Sequence of chain 1.A:
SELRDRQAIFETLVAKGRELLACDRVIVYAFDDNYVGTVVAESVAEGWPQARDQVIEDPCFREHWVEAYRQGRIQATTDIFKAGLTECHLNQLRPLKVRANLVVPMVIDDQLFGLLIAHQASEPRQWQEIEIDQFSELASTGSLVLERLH

The small molecule below binds the protein below.
Small molecule (SMILES): CCC1=C(C)/C(=C/c2[nH]c(Cc3[nH]c(CC4NC(=O)C(C)=C4CC)c(C)c3CCC(=O)O)c(CCC(=O)O)c2C)NC1=O

Binding-site contacts:
Ligand atom C02 contacts residue CYS88 of chain 1.A at 1.7 Å (hydrophobic).
Ligand atom N38 contacts residue HIS89 of chain 1.A at 3.5 Å (h-bond).
Ligand atom O22 contacts residue TYR69 of chain 1.A at 2.6 Å (h-bond).
Ligand atom O22 contacts residue ARG73 of chain 1.A at 2.7 Å (salt-bridge).
Ligand atom C25 contacts residue ASP58 of chain 1.A at 3.4 Å.
Ligand atom C15 contacts residue CYS60 of chain 1.A at 2.7 Å (hydrophobic).
Ligand atom C19 contacts residue GLN75 of chain 1.A at 3.3 Å.
Ligand atom C17 contacts residue CYS60 of chain 1.A at 2.6 Å (hydrophobic).
Ligand atom C13 contacts residue THR86 of chain 1.A at 3.3 Å.
Ligand atom C27 contacts residue ASP58 of chain 1.A at 3.3 Å.
Ligand atom C21 contacts residue ARG73 of chain 1.A at 3.5 Å.
Ligand atom C11 contacts residue HIS89 of chain 1.A at 3.3 Å.
Ligand atom O23 contacts residue ARG73 of chain 1.A at 2.9 Å (salt-bridge).
Ligand atom O23 contacts residue GLN75 of chain 1.A at 3.5 Å (h-bond).
Ligand atom C05 contacts residue PRO59 of chain 1.A at 3.4 Å (hydrophobic).
Ligand atom C16 contacts residue CYS60 of chain 1.A at 1.8 Å (hydrophobic).
Ligand atom N38 contacts residue ASP58 of chain 1.A at 2.8 Å (salt-bridge).
Ligand atom C01 contacts residue CYS88 of chain 1.A at 2.6 Å (hydrophobic).
Ligand atom C21 contacts residue TYR69 of chain 1.A at 3.5 Å (hydrophobic).
Ligand atom O43 contacts residue HIS64 of chain 1.A at 3.1 Å.
Ligand atom O31 contacts residue ASN101 of chain 1.A at 3.0 Å (h-bond).
Ligand atom N26 contacts residue CYS60 of chain 1.A at 3.1 Å (h-bond).
Ligand atom C01 contacts residue GLN92 of chain 1.A at 3.5 Å.
Ligand atom O31 contacts residue HIS119 of chain 1.A at 2.9 Å (h-bond).
Ligand atom C25 contacts residue PHE61 of chain 1.A at 3.4 Å (hydrophobic).
Ligand atom N29 contacts residue ASN101 of chain 1.A at 3.5 Å (h-bond).
Ligand atom C36 contacts residue LEU96 of chain 1.A at 3.3 Å (hydrophobic).
Ligand atom O31 contacts residue ILE117 of chain 1.A at 3.5 Å.
Ligand atom N26 contacts residue HIS89 of chain 1.A at 3.4 Å.
Ligand atom C21 contacts residue GLN75 of chain 1.A at 3.5 Å.
Ligand atom O42 contacts residue TRP65 of chain 1.A at 2.7 Å (h-bond).
Ligand atom C12 contacts residue HIS89 of chain 1.A at 3.2 Å.
Ligand atom N26 contacts residue ASP58 of chain 1.A at 2.7 Å (salt-bridge).
Ligand atom C10 contacts residue ASP58 of chain 1.A at 3.4 Å.
Ligand atom C03 contacts residue CYS88 of chain 1.A at 3.0 Å (hydrophobic).
Ligand atom C14 contacts residue HIS89 of chain 1.A at 3.4 Å.
Ligand atom C15 contacts residue HIS89 of chain 1.A at 3.5 Å.
Ligand atom C04 contacts residue PRO59 of chain 1.A at 3.5 Å (hydrophobic).
Ligand atom N38 contacts residue CYS60 of chain 1.A at 3.1 Å (h-bond).
Ligand atom C11 contacts residue ASP58 of chain 1.A at 3.5 Å.